A small-molecule ligand and the protein it binds are described below.
Small molecule (SMILES): CC(=O)N[C@H]1[C@H](O[C@H]2[C@H](O)[C@@H](NC(C)=O)CO[C@@H]2CO)O[C@H](CO)[C@@H](O)[C@@H]1O

Sequence of chain 1.A:
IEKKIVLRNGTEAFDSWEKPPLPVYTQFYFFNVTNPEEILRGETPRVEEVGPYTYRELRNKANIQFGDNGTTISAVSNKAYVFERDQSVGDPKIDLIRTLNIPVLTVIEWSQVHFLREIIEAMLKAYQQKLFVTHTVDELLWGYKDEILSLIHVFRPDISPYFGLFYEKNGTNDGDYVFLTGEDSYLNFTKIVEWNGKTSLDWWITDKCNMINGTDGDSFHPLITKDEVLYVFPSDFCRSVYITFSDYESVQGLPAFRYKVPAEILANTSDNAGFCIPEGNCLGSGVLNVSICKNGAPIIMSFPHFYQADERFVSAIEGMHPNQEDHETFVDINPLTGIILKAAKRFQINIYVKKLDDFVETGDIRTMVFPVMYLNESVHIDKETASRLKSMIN

Binding-site contacts:
Ligand atom N2 contacts residue MET211 of chain 1.A at 4.0 Å.
Ligand atom C5 contacts residue MET211 of chain 1.A at 3.8 Å (hydrophobic).
Ligand atom C7 contacts residue SER240 of chain 1.A at 4.2 Å.
Ligand atom C3 contacts residue LYS208 of chain 1.A at 4.1 Å.
Ligand atom C1 contacts residue TYR231 of chain 1.A at 4.1 Å (hydrophobic).
Ligand atom O5 contacts residue ASN213 of chain 1.A at 2.3 Å (h-bond).
Ligand atom C4 contacts residue TYR231 of chain 1.A at 4.1 Å (hydrophobic).
Ligand atom C7 contacts residue ASN213 of chain 1.A at 3.1 Å.
Ligand atom N2 contacts residue LYS208 of chain 1.A at 3.3 Å (salt-bridge).
Ligand atom C2 contacts residue TYR231 of chain 1.A at 4.0 Å (hydrophobic).
Ligand atom C1 contacts residue ASN213 of chain 1.A at 1.4 Å.
Ligand atom C8 contacts residue LYS208 of chain 1.A at 3.7 Å.
Ligand atom O6 contacts residue TYR231 of chain 1.A at 4.3 Å.
Ligand atom C3 contacts residue MET211 of chain 1.A at 4.1 Å (hydrophobic).
Ligand atom C2 contacts residue ASN213 of chain 1.A at 2.4 Å.
Ligand atom C8 contacts residue CYS209 of chain 1.A at 3.5 Å (hydrophobic).
Ligand atom C8 contacts residue SER240 of chain 1.A at 3.9 Å.
Ligand atom C5 contacts residue ASN213 of chain 1.A at 3.6 Å.
Ligand atom C7 contacts residue LYS208 of chain 1.A at 4.0 Å.
Ligand atom C8 contacts residue MET211 of chain 1.A at 4.0 Å (hydrophobic).
Ligand atom O5 contacts residue MET211 of chain 1.A at 4.1 Å.
Ligand atom C3 contacts residue ASN213 of chain 1.A at 3.8 Å.
Ligand atom O7 contacts residue LYS208 of chain 1.A at 3.9 Å.
Ligand atom C2 contacts residue MET211 of chain 1.A at 4.4 Å (hydrophobic).
Ligand atom O7 contacts residue TYR231 of chain 1.A at 3.6 Å.
Ligand atom O6 contacts residue ASN213 of chain 1.A at 4.0 Å.
Ligand atom C2 contacts residue LYS208 of chain 1.A at 4.2 Å.
Ligand atom C1 contacts residue MET211 of chain 1.A at 3.7 Å (hydrophobic).
Ligand atom O3 contacts residue LYS208 of chain 1.A at 4.3 Å.
Ligand atom C8 contacts residue ASN213 of chain 1.A at 4.4 Å.
Ligand atom O5 contacts residue TYR231 of chain 1.A at 4.0 Å.
Ligand atom O7 contacts residue SER240 of chain 1.A at 3.7 Å.
Ligand atom C4 contacts residue MET211 of chain 1.A at 4.5 Å (hydrophobic).
Ligand atom N2 contacts residue ASN213 of chain 1.A at 2.9 Å (h-bond).
Ligand atom O7 contacts residue ASN213 of chain 1.A at 2.8 Å (h-bond).
Ligand atom C4 contacts residue ASN213 of chain 1.A at 4.2 Å.
Ligand atom C8 contacts residue PHE275 of chain 1.A at 4.4 Å (hydrophobic).
Ligand atom O7 contacts residue MET211 of chain 1.A at 4.4 Å.